Sequence of chain 1.A:
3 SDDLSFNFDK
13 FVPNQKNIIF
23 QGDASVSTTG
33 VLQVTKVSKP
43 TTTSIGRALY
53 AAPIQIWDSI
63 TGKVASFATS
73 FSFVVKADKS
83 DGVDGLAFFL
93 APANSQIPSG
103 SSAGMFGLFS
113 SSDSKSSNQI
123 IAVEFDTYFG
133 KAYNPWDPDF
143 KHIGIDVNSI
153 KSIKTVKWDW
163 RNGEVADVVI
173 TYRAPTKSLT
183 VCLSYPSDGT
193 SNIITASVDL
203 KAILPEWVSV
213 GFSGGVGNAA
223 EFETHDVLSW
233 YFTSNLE

Binding-site contacts:
Ligand atom C5 contacts residue TYR130 of chain 1.A at 4.1 Å (hydrophobic).
Ligand atom C4 contacts residue ASP86 of chain 1.A at 3.4 Å.
Ligand atom C1 contacts residue TYR135 of chain 1.A at 4.1 Å (hydrophobic).
Ligand atom C7 contacts residue SER104 of chain 1.A at 4.0 Å.
Ligand atom C7 contacts residue ASN220 of chain 1.A at 3.8 Å.
Ligand atom O3 contacts residue ASN220 of chain 1.A at 3.8 Å.
Ligand atom C4 contacts residue ASN136 of chain 1.A at 4.1 Å.
Ligand atom O7 contacts residue SER104 of chain 1.A at 3.8 Å.
Ligand atom O3 contacts residue GLY106 of chain 1.A at 3.1 Å (h-bond).
Ligand atom O6 contacts residue GLY219 of chain 1.A at 3.4 Å.
Ligand atom C6 contacts residue ASP86 of chain 1.A at 3.1 Å.
Ligand atom C6 contacts residue TYR130 of chain 1.A at 3.8 Å (hydrophobic).
Ligand atom O4 contacts residue ASN136 of chain 1.A at 2.9 Å (h-bond).
Ligand atom O5 contacts residue GLY219 of chain 1.A at 3.4 Å (h-bond).
Ligand atom O6 contacts residue ASN220 of chain 1.A at 3.8 Å.
Ligand atom C4 contacts residue TYR135 of chain 1.A at 3.8 Å (hydrophobic).
Ligand atom O3 contacts residue GLY219 of chain 1.A at 4.2 Å.
Ligand atom O4 contacts residue GLY106 of chain 1.A at 3.8 Å.
Ligand atom N2 contacts residue ASN220 of chain 1.A at 3.5 Å (h-bond).
Ligand atom C6 contacts residue VAL85 of chain 1.A at 4.2 Å (hydrophobic).
Ligand atom C8 contacts residue ASN220 of chain 1.A at 3.2 Å.
Ligand atom C3 contacts residue ASN220 of chain 1.A at 4.0 Å.
Ligand atom O6 contacts residue TYR135 of chain 1.A at 3.3 Å.
Ligand atom O3 contacts residue SER104 of chain 1.A at 3.5 Å (h-bond).
Ligand atom C4 contacts residue GLY106 of chain 1.A at 4.1 Å.
Ligand atom C1 contacts residue GLY219 of chain 1.A at 3.9 Å.
Ligand atom O4 contacts residue TYR130 of chain 1.A at 3.4 Å.
Ligand atom O7 contacts residue TYR135 of chain 1.A at 4.0 Å.
Ligand atom C5 contacts residue ASP86 of chain 1.A at 3.9 Å.
Ligand atom O3 contacts residue TYR135 of chain 1.A at 3.9 Å.
Ligand atom C3 contacts residue GLY106 of chain 1.A at 4.2 Å.
Ligand atom C3 contacts residue GLY219 of chain 1.A at 3.6 Å.
Ligand atom O6 contacts residue VAL85 of chain 1.A at 3.5 Å.
Ligand atom O3 contacts residue ALA105 of chain 1.A at 4.1 Å.
Ligand atom C3 contacts residue TYR135 of chain 1.A at 4.2 Å (hydrophobic).
Ligand atom C5 contacts residue TYR135 of chain 1.A at 4.2 Å (hydrophobic).
Ligand atom O6 contacts residue ASP86 of chain 1.A at 2.5 Å (salt-bridge).
Ligand atom O4 contacts residue GLY219 of chain 1.A at 3.6 Å.
Ligand atom C4 contacts residue GLY219 of chain 1.A at 4.1 Å.
Ligand atom O4 contacts residue ASP86 of chain 1.A at 3.0 Å (salt-bridge).

This protein binds this small molecule.
Small molecule (SMILES): CC(=O)N[C@@H]1[C@@H](O)[C@H](O[C@@H]2O[C@H](CO)[C@@H](O)[C@H](O)[C@H]2NC(C)=O)[C@@H](CO)O[C@H]1O